Binding-site contacts:
Ligand atom C5 contacts residue NDP1 of chain 1.C at 3.4 Å.
Ligand atom CBC contacts residue LEU67 of chain 1.A at 3.6 Å (hydrophobic).
Ligand atom CBE contacts residue PHE31 of chain 1.A at 3.4 Å (hydrophobic).
Ligand atom N3 contacts residue GLU30 of chain 1.A at 2.7 Å (salt-bridge).
Ligand atom CBC contacts residue PHE31 of chain 1.A at 3.6 Å (hydrophobic).
Ligand atom C2 contacts residue GLU30 of chain 1.A at 3.6 Å.
Ligand atom CBD contacts residue LEU67 of chain 1.A at 3.5 Å (hydrophobic).
Ligand atom NAD contacts residue GLU30 of chain 1.A at 2.8 Å (salt-bridge).
Ligand atom CAJ contacts residue LEU67 of chain 1.A at 3.3 Å (hydrophobic).
Ligand atom NAE contacts residue ILE7 of chain 1.A at 3.2 Å (h-bond).
Ligand atom N1 contacts residue PHE34 of chain 1.A at 3.5 Å.
Ligand atom CAB contacts residue PRO61 of chain 1.A at 3.2 Å (hydrophobic).
Ligand atom CAC contacts residue NDP1 of chain 1.C at 3.3 Å.
Ligand atom CAH contacts residue LEU67 of chain 1.A at 3.2 Å (hydrophobic).
Ligand atom N1 contacts residue NDP1 of chain 1.C at 3.6 Å (h-bond).
Ligand atom NAE contacts residue PHE34 of chain 1.A at 3.5 Å.
Ligand atom C6 contacts residue NDP1 of chain 1.C at 3.2 Å.
Ligand atom NAD contacts residue VAL8 of chain 1.A at 3.5 Å (h-bond).
Ligand atom CAA contacts residue GLU30 of chain 1.A at 3.6 Å.
Ligand atom CAJ contacts residue PHE34 of chain 1.A at 3.0 Å (hydrophobic).
Ligand atom NAD contacts residue THR136 of chain 1.A at 3.7 Å.
Ligand atom CAQ contacts residue GLU30 of chain 1.A at 3.6 Å.
Ligand atom CAK contacts residue LEU67 of chain 1.A at 3.4 Å (hydrophobic).
Ligand atom NAE contacts residue TYR121 of chain 1.A at 3.7 Å.
Ligand atom CAJ contacts residue PHE31 of chain 1.A at 3.6 Å (hydrophobic).
Ligand atom CAH contacts residue ARG70 of chain 1.A at 3.6 Å.
Ligand atom CBD contacts residue PHE31 of chain 1.A at 3.3 Å (hydrophobic).
Ligand atom C6 contacts residue PHE34 of chain 1.A at 3.3 Å (hydrophobic).
Ligand atom CAK contacts residue PHE31 of chain 1.A at 3.4 Å (hydrophobic).
Ligand atom CAH contacts residue PHE31 of chain 1.A at 3.5 Å (hydrophobic).
Ligand atom CAM contacts residue ASN64 of chain 1.A at 3.5 Å.
Ligand atom CAH contacts residue PHE34 of chain 1.A at 3.4 Å (hydrophobic).
Ligand atom N1 contacts residue VAL8 of chain 1.A at 3.4 Å.
Ligand atom C2 contacts residue ALA9 of chain 1.A at 3.7 Å (hydrophobic).
Ligand atom NAR contacts residue ASN64 of chain 1.A at 2.3 Å (h-bond).
Ligand atom CAA contacts residue LEU22 of chain 1.A at 3.4 Å (hydrophobic).
Ligand atom CAI contacts residue ASN64 of chain 1.A at 2.6 Å.
Ligand atom C4 contacts residue GLU30 of chain 1.A at 3.6 Å.
Ligand atom NAE contacts residue NDP1 of chain 1.C at 3.3 Å (h-bond).
Ligand atom CAM contacts residue PHE31 of chain 1.A at 3.7 Å (hydrophobic).

Sequence of chain 1.A:
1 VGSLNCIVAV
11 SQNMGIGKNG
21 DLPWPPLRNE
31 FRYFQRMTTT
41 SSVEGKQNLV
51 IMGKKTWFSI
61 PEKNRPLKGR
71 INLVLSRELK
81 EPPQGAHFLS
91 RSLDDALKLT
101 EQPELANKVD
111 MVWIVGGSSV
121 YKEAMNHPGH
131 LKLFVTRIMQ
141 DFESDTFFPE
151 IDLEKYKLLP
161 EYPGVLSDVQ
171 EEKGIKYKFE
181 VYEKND

This protein binds this small molecule.
Small molecule (SMILES): CCc1nc(N)nc(N)c1C#C[C@@H](C)c1cc(OC)cc(-c2cccc3cnccc23)c1